A small-molecule ligand and the protein it binds are described below.
Small molecule (SMILES): CO[C@H]1C[C@H]2C=C[C@H]3[C@H]4O[C@]2(/C(C)=C/[C@@H](C)[C@@H]([C@@H](C)O)OC1=O)[C@@H]3[C@H](O)[C@@H](C)[C@H]4OC(=O)c1ccc[nH]1

Sequence of chain 1.A:
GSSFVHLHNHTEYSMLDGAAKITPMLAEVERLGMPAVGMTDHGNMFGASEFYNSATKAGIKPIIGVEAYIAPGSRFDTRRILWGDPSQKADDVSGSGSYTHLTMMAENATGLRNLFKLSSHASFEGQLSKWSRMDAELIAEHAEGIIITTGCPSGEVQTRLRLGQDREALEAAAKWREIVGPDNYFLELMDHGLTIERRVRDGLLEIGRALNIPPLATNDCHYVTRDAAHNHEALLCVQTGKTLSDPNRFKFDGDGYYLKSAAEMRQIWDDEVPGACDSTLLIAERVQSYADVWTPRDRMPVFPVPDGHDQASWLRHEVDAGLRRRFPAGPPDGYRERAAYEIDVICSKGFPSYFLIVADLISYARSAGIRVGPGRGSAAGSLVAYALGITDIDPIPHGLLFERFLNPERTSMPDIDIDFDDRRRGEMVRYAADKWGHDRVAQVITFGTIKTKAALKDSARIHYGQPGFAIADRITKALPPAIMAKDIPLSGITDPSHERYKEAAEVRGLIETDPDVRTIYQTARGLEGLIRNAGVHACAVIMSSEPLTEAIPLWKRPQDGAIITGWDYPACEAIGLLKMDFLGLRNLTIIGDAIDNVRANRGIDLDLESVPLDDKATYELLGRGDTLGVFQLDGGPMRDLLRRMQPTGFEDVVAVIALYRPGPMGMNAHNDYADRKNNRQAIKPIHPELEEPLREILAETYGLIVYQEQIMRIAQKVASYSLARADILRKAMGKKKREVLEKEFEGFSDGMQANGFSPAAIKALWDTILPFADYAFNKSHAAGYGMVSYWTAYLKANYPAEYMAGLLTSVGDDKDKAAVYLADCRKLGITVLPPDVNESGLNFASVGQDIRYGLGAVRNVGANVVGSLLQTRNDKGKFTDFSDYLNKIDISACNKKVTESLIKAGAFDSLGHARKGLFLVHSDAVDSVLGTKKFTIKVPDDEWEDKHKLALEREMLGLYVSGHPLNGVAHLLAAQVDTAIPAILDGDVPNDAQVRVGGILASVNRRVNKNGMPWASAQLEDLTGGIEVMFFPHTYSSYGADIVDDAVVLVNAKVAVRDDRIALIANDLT

Binding-site contacts:
Ligand atom N1' contacts residue GLN638 of chain 1.A at 3.4 Å (h-bond).
Ligand atom C23 contacts residue HIS787 of chain 1.A at 4.5 Å.
Ligand atom C3' contacts residue MET644 of chain 1.A at 4.0 Å (hydrophobic).
Ligand atom C4' contacts residue TYR666 of chain 1.A at 3.7 Å (hydrophobic).
Ligand atom O5 contacts residue HIS787 of chain 1.A at 3.2 Å (h-bond).
Ligand atom C3' contacts residue TYR666 of chain 1.A at 3.9 Å (hydrophobic).
Ligand atom C14 contacts residue HIS787 of chain 1.A at 4.2 Å.
Ligand atom C21 contacts residue PHE783 of chain 1.A at 3.7 Å (hydrophobic).
Ligand atom N1' contacts residue MET644 of chain 1.A at 4.0 Å.
Ligand atom C1' contacts residue ILE663 of chain 1.A at 4.3 Å (hydrophobic).
Ligand atom C2' contacts residue GLN638 of chain 1.A at 4.5 Å.
Ligand atom C11 contacts residue HIS787 of chain 1.A at 4.3 Å.
Ligand atom C5' contacts residue MET644 of chain 1.A at 3.0 Å (hydrophobic).
Ligand atom C3' contacts residue ILE663 of chain 1.A at 4.4 Å (hydrophobic).
Ligand atom C10 contacts residue GLN638 of chain 1.A at 4.4 Å.
Ligand atom O5 contacts residue GLN638 of chain 1.A at 3.2 Å (h-bond).
Ligand atom C21 contacts residue ILE663 of chain 1.A at 3.8 Å (hydrophobic).
Ligand atom O1' contacts residue ILE663 of chain 1.A at 4.2 Å.
Ligand atom C2' contacts residue ILE663 of chain 1.A at 4.3 Å (hydrophobic).
Ligand atom C10 contacts residue PHE783 of chain 1.A at 3.9 Å (hydrophobic).
Ligand atom C22 contacts residue HIS787 of chain 1.A at 4.0 Å.
Ligand atom O1' contacts residue ARG667 of chain 1.A at 4.4 Å.
Ligand atom C11 contacts residue GLN638 of chain 1.A at 3.6 Å.
Ligand atom O4 contacts residue GLN638 of chain 1.A at 4.1 Å.
Ligand atom O7 contacts residue GLY383 of chain 1.A at 4.3 Å.
Ligand atom C15 contacts residue HIS787 of chain 1.A at 4.1 Å.
Ligand atom C10 contacts residue HIS787 of chain 1.A at 4.2 Å.
Ligand atom C22 contacts residue ARG382 of chain 1.A at 4.0 Å.
Ligand atom C21 contacts residue GLN638 of chain 1.A at 3.8 Å.
Ligand atom C5' contacts residue GLN638 of chain 1.A at 3.5 Å.
Ligand atom O5 contacts residue TYR791 of chain 1.A at 3.7 Å.
Ligand atom C4' contacts residue MET644 of chain 1.A at 3.0 Å (hydrophobic).
Ligand atom C9 contacts residue PHE783 of chain 1.A at 4.1 Å (hydrophobic).
Ligand atom C16 contacts residue HIS787 of chain 1.A at 3.9 Å.
Ligand atom C21 contacts residue HIS787 of chain 1.A at 3.9 Å.